A small-molecule ligand and the protein it binds are described below.
Small molecule (SMILES): CC(=O)N[C@@H]1[C@@H](O)[C@H](O)[C@@H](CO)O[C@H]1O

Sequence of chain 1.A:
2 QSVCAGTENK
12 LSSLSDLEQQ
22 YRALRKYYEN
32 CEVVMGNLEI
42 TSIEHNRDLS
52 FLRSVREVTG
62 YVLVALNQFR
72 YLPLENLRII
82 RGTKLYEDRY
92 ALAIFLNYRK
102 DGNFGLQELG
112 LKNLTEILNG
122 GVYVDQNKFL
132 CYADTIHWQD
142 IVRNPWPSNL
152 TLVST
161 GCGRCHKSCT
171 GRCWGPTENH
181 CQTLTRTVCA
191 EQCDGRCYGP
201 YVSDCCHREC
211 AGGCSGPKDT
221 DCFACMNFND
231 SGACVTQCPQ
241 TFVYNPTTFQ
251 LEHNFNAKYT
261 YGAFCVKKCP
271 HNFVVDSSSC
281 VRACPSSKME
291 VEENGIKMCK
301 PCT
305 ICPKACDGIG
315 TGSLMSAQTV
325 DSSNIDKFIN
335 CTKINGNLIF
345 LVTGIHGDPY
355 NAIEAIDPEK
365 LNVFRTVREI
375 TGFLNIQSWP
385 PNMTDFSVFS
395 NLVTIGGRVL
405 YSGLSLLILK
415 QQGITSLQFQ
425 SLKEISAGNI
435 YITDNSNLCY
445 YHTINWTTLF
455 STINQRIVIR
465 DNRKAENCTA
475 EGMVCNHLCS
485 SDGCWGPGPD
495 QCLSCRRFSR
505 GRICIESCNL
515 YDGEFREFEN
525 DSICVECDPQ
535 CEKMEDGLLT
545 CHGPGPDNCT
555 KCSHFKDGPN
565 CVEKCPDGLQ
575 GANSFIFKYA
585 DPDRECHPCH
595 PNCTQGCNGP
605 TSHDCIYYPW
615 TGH

Binding-site contacts:
Ligand atom O3 contacts residue ASN77 of chain 1.A at 4.0 Å.
Ligand atom C1 contacts residue ARG79 of chain 1.A at 4.0 Å.
Ligand atom C6 contacts residue ARG79 of chain 1.A at 3.7 Å.
Ligand atom C1 contacts residue ASN114 of chain 1.A at 1.4 Å.
Ligand atom O6 contacts residue ARG79 of chain 1.A at 4.1 Å.
Ligand atom C5 contacts residue ASN114 of chain 1.A at 3.7 Å.
Ligand atom O5 contacts residue ARG79 of chain 1.A at 3.2 Å (salt-bridge).
Ligand atom C3 contacts residue ASN114 of chain 1.A at 3.8 Å.
Ligand atom C2 contacts residue ASN77 of chain 1.A at 3.9 Å.
Ligand atom C2 contacts residue ASN114 of chain 1.A at 2.4 Å.
Ligand atom C8 contacts residue LYS113 of chain 1.A at 3.1 Å.
Ligand atom N2 contacts residue ASN114 of chain 1.A at 3.1 Å (h-bond).
Ligand atom C8 contacts residue GLU76 of chain 1.A at 4.2 Å.
Ligand atom C4 contacts residue ASN114 of chain 1.A at 4.2 Å.
Ligand atom C7 contacts residue ASN77 of chain 1.A at 4.0 Å.
Ligand atom O7 contacts residue ASN77 of chain 1.A at 2.9 Å (h-bond).
Ligand atom O6 contacts residue PHE223 of chain 1.A at 3.8 Å.
Ligand atom N2 contacts residue ASN77 of chain 1.A at 4.4 Å.
Ligand atom C7 contacts residue ASN114 of chain 1.A at 3.4 Å.
Ligand atom C6 contacts residue PHE223 of chain 1.A at 3.7 Å (hydrophobic).
Ligand atom C7 contacts residue GLU76 of chain 1.A at 3.6 Å.
Ligand atom C7 contacts residue LYS113 of chain 1.A at 3.8 Å.
Ligand atom O7 contacts residue ASN114 of chain 1.A at 3.2 Å (h-bond).
Ligand atom N2 contacts residue LYS113 of chain 1.A at 3.6 Å.
Ligand atom C5 contacts residue ARG79 of chain 1.A at 4.0 Å.
Ligand atom O5 contacts residue ASN114 of chain 1.A at 2.4 Å (h-bond).
Ligand atom O7 contacts residue GLU76 of chain 1.A at 2.8 Å (salt-bridge).